The small molecule below binds the protein below.
Small molecule (SMILES): CC(=O)N[C@H]1[C@H](O[C@H]2[C@H](O)[C@@H](NC(C)=O)CO[C@@H]2CO)O[C@H](CO)[C@@H](O)[C@@H]1O

Sequence of chain 1.C:
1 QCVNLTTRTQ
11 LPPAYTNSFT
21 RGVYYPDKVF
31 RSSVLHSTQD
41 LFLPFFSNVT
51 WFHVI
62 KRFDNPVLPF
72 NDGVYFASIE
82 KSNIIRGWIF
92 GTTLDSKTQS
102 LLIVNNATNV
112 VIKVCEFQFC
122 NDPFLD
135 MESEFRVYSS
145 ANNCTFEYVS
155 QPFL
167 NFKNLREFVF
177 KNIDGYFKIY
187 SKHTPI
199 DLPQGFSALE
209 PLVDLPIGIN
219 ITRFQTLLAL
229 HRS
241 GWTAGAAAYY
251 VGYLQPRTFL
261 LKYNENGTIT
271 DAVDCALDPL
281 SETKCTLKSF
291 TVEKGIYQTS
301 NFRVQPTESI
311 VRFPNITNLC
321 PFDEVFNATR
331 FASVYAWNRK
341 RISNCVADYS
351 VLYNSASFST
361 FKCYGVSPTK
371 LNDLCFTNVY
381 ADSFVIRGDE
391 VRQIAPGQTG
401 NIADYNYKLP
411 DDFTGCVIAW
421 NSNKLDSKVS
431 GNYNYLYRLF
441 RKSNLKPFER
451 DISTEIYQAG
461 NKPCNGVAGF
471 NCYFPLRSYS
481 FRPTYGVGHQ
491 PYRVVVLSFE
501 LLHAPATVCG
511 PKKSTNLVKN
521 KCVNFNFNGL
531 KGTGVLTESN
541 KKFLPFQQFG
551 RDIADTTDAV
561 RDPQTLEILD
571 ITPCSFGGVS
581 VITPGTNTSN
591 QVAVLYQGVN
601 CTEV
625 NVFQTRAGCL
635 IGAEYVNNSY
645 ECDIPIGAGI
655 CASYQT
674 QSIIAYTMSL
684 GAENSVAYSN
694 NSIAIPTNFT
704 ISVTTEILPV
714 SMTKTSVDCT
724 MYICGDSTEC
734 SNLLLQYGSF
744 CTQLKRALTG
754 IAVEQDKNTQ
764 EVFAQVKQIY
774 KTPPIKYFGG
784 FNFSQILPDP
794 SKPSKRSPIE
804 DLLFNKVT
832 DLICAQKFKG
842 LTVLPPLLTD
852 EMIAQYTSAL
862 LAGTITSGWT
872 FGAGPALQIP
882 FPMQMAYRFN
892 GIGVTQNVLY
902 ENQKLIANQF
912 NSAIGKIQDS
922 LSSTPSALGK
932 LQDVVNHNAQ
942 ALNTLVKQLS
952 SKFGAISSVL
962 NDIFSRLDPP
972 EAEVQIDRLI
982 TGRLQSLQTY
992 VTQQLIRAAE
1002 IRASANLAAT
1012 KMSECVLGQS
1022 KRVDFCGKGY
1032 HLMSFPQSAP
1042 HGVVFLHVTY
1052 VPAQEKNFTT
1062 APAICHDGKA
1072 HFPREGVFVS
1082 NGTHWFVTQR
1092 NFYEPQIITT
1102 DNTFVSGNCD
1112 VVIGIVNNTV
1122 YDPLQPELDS

Binding-site contacts:
Ligand atom C4 contacts residue ASN1082 of chain 1.C at 4.2 Å.
Ligand atom O4 contacts residue HIS1085 of chain 1.C at 4.0 Å.
Ligand atom O6 contacts residue PHE1087 of chain 1.C at 4.4 Å.
Ligand atom O7 contacts residue HIS1085 of chain 1.C at 3.5 Å.
Ligand atom C1 contacts residue ASN1082 of chain 1.C at 1.4 Å.
Ligand atom C5 contacts residue ASN1082 of chain 1.C at 3.7 Å.
Ligand atom C5 contacts residue HIS1085 of chain 1.C at 3.3 Å.
Ligand atom C6 contacts residue HIS1085 of chain 1.C at 3.3 Å.
Ligand atom C7 contacts residue ASN1082 of chain 1.C at 3.6 Å.
Ligand atom C6 contacts residue PHE1087 of chain 1.C at 3.7 Å (hydrophobic).
Ligand atom C8 contacts residue ASN1082 of chain 1.C at 3.9 Å.
Ligand atom C8 contacts residue THR1084 of chain 1.C at 3.2 Å.
Ligand atom O7 contacts residue ASN1082 of chain 1.C at 4.1 Å.
Ligand atom C7 contacts residue HIS1085 of chain 1.C at 4.0 Å.
Ligand atom N2 contacts residue ASN1082 of chain 1.C at 2.9 Å (h-bond).
Ligand atom C4 contacts residue HIS1085 of chain 1.C at 4.4 Å.
Ligand atom O5 contacts residue PHE1087 of chain 1.C at 4.2 Å.
Ligand atom C2 contacts residue ASN1082 of chain 1.C at 2.5 Å.
Ligand atom O5 contacts residue HIS1085 of chain 1.C at 4.2 Å.
Ligand atom C1 contacts residue THR1084 of chain 1.C at 4.3 Å.
Ligand atom C3 contacts residue ASN1082 of chain 1.C at 3.8 Å.
Ligand atom O5 contacts residue ASN1082 of chain 1.C at 2.4 Å (h-bond).
Ligand atom C8 contacts residue HIS1085 of chain 1.C at 4.3 Å.